A protein and the small-molecule ligand that binds it are described below.
Small molecule (SMILES): Cc1cnc(Nc2ccc(N3CCN(C)CC3)cc2)nc1Nc1cccc(S(=O)(=O)NC(C)(C)C)c1

Sequence of chain 1.D:
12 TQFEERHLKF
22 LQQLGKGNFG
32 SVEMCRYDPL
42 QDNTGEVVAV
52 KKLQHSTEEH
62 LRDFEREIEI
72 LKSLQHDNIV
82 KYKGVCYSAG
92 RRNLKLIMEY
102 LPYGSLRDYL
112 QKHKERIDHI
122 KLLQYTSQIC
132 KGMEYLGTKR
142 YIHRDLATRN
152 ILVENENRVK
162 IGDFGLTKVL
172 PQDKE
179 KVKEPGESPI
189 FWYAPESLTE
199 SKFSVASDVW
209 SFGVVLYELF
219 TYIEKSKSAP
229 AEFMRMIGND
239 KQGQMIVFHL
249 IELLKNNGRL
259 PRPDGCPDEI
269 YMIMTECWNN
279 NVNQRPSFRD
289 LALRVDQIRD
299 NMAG

Binding-site contacts:
Ligand atom O1 contacts residue TRP190 of chain 1.B at 3.3 Å.
Ligand atom C1 contacts residue PHE189 of chain 1.B at 3.8 Å (hydrophobic).
Ligand atom N7 contacts residue TYR191 of chain 1.B at 2.7 Å (h-bond).
Ligand atom N7 contacts residue TRP208 of chain 1.B at 3.8 Å.
Ligand atom N2 contacts residue LEU196 of chain 1.B at 3.6 Å.
Ligand atom C5 contacts residue TYR191 of chain 1.B at 3.8 Å (hydrophobic).
Ligand atom N4 contacts residue LEU196 of chain 1.B at 3.8 Å.
Ligand atom N4 contacts residue ILE249 of chain 1.D at 3.8 Å.
Ligand atom C26 contacts residue PRO193 of chain 1.B at 3.8 Å (hydrophobic).
Ligand atom C9 contacts residue LYS253 of chain 1.D at 3.8 Å.
Ligand atom C21 contacts residue TRP190 of chain 1.B at 3.5 Å (hydrophobic).
Ligand atom S1 contacts residue TYR191 of chain 1.B at 3.7 Å.
Ligand atom C3 contacts residue MET234 of chain 1.D at 3.7 Å (hydrophobic).
Ligand atom C11 contacts residue LYS253 of chain 1.D at 3.7 Å.
Ligand atom O2 contacts residue TRP208 of chain 1.B at 3.7 Å.
Ligand atom C14 contacts residue GLY256 of chain 1.B at 3.7 Å.
Ligand atom C20 contacts residue LEU251 of chain 1.B at 3.7 Å (hydrophobic).
Ligand atom C25 contacts residue TRP208 of chain 1.B at 3.6 Å (hydrophobic).
Ligand atom C5 contacts residue PHE189 of chain 1.B at 3.4 Å (hydrophobic).
Ligand atom C19 contacts residue LEU248 of chain 1.B at 3.6 Å (hydrophobic).
Ligand atom C12 contacts residue LEU252 of chain 1.D at 3.9 Å (hydrophobic).
Ligand atom C17 contacts residue PHE189 of chain 1.B at 3.5 Å (hydrophobic).
Ligand atom C26 contacts residue TYR191 of chain 1.B at 3.3 Å (hydrophobic).
Ligand atom C3 contacts residue LEU196 of chain 1.B at 3.7 Å (hydrophobic).
Ligand atom C7 contacts residue ILE249 of chain 1.D at 3.8 Å (hydrophobic).
Ligand atom C22 contacts residue PHE189 of chain 1.B at 3.5 Å (hydrophobic).
Ligand atom C19 contacts residue TRP190 of chain 1.B at 3.8 Å (hydrophobic).
Ligand atom C13 contacts residue LEU252 of chain 1.D at 3.4 Å (hydrophobic).
Ligand atom O1 contacts residue TRP208 of chain 1.B at 3.4 Å (h-bond).
Ligand atom C10 contacts residue LYS253 of chain 1.D at 3.6 Å.
Ligand atom O1 contacts residue TYR191 of chain 1.B at 3.4 Å (h-bond).
Ligand atom C18 contacts residue PHE189 of chain 1.B at 3.5 Å (hydrophobic).
Ligand atom C20 contacts residue TRP190 of chain 1.B at 3.5 Å (hydrophobic).
Ligand atom C19 contacts residue LEU252 of chain 1.D at 3.5 Å (hydrophobic).
Ligand atom C19 contacts residue LEU251 of chain 1.B at 3.9 Å (hydrophobic).
Ligand atom C18 contacts residue LEU248 of chain 1.B at 3.8 Å (hydrophobic).
Ligand atom C8 contacts residue LEU252 of chain 1.D at 3.7 Å (hydrophobic).
Ligand atom C23 contacts residue TYR191 of chain 1.B at 3.5 Å (hydrophobic).
Ligand atom N1 contacts residue PHE189 of chain 1.B at 2.9 Å (h-bond).
Ligand atom C22 contacts residue TRP190 of chain 1.B at 3.9 Å (hydrophobic).

Sequence of chain 1.B:
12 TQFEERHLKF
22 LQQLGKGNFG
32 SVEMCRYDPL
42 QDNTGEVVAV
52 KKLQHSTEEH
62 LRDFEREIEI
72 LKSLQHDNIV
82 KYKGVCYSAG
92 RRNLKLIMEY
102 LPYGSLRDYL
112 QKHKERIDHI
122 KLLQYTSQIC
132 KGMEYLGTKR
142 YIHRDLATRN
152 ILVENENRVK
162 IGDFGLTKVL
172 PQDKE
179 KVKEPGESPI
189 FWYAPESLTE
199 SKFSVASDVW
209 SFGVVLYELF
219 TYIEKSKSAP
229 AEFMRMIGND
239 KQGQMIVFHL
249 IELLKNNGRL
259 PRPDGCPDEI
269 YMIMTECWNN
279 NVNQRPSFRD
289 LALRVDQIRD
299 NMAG